Sequence of chain 1.A:
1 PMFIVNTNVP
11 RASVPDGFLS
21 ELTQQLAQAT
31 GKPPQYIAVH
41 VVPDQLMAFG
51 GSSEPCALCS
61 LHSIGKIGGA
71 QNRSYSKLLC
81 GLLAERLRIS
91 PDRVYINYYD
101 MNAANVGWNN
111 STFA

A protein and the small-molecule ligand that binds it are described below.
Small molecule (SMILES): O=C(O)c1cc(/N=C/S)ccc1-c1c2ccc(=O)cc-2oc2cc(O)ccc12

Sequence of chain 1.B:
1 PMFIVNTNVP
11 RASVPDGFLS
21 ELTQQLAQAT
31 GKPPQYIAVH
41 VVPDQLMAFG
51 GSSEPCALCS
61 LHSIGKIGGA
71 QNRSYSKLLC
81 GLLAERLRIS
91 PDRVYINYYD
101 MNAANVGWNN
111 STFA

Binding-site contacts:
Ligand atom C contacts residue TYR36 of chain 1.B at 3.8 Å (hydrophobic).
Ligand atom C12 contacts residue ILE64 of chain 1.B at 4.3 Å (hydrophobic).
Ligand atom C4 contacts residue TYR36 of chain 1.B at 4.0 Å (hydrophobic).
Ligand atom S contacts residue TYR95 of chain 1.A at 4.3 Å.
Ligand atom C contacts residue TYR95 of chain 1.A at 3.4 Å (hydrophobic).
Ligand atom S contacts residue MET2 of chain 1.B at 4.1 Å.
Ligand atom N contacts residue TYR36 of chain 1.B at 3.5 Å (h-bond).
Ligand atom O2 contacts residue ALA103 of chain 1.B at 3.6 Å.
Ligand atom N contacts residue PRO1 of chain 1.B at 2.4 Å (h-bond).
Ligand atom C19 contacts residue PHE113 of chain 1.B at 3.9 Å (hydrophobic).
Ligand atom C6 contacts residue TYR36 of chain 1.B at 3.6 Å (hydrophobic).
Ligand atom C16 contacts residue PHE113 of chain 1.B at 3.3 Å (hydrophobic).
Ligand atom C10 contacts residue PHE113 of chain 1.B at 3.7 Å (hydrophobic).
Ligand atom C8 contacts residue PHE113 of chain 1.B at 3.9 Å (hydrophobic).
Ligand atom C5 contacts residue PRO1 of chain 1.B at 3.8 Å (hydrophobic).
Ligand atom C17 contacts residue PHE113 of chain 1.B at 3.5 Å (hydrophobic).
Ligand atom C13 contacts residue ILE64 of chain 1.B at 3.6 Å (hydrophobic).
Ligand atom C17 contacts residue TYR36 of chain 1.B at 3.8 Å (hydrophobic).
Ligand atom C5 contacts residue TYR36 of chain 1.B at 3.6 Å (hydrophobic).
Ligand atom C19 contacts residue TRP108 of chain 1.B at 4.0 Å (hydrophobic).
Ligand atom C18 contacts residue PHE113 of chain 1.B at 3.8 Å (hydrophobic).
Ligand atom O2 contacts residue ILE64 of chain 1.B at 4.2 Å.
Ligand atom O3 contacts residue PHE113 of chain 1.B at 3.4 Å.
Ligand atom C20 contacts residue PHE113 of chain 1.B at 3.7 Å (hydrophobic).
Ligand atom N contacts residue TYR95 of chain 1.A at 4.2 Å.
Ligand atom S contacts residue PRO1 of chain 1.B at 2.7 Å (h-bond).
Ligand atom C1 contacts residue PHE113 of chain 1.B at 3.7 Å (hydrophobic).
Ligand atom C9 contacts residue PHE113 of chain 1.B at 4.0 Å (hydrophobic).
Ligand atom C6 contacts residue TYR95 of chain 1.A at 4.3 Å (hydrophobic).
Ligand atom C12 contacts residue ALA103 of chain 1.B at 4.2 Å (hydrophobic).
Ligand atom O4 contacts residue TRP108 of chain 1.B at 3.6 Å.
Ligand atom C14 contacts residue ILE64 of chain 1.B at 4.1 Å (hydrophobic).
Ligand atom C18 contacts residue TRP108 of chain 1.B at 4.1 Å (hydrophobic).
Ligand atom C11 contacts residue PHE113 of chain 1.B at 4.0 Å (hydrophobic).
Ligand atom C6 contacts residue PRO1 of chain 1.B at 1.6 Å (hydrophobic).
Ligand atom C1 contacts residue TYR95 of chain 1.A at 4.1 Å (hydrophobic).
Ligand atom C5 contacts residue TYR95 of chain 1.A at 4.1 Å (hydrophobic).
Ligand atom C15 contacts residue PHE113 of chain 1.B at 3.3 Å (hydrophobic).
Ligand atom C18 contacts residue TYR36 of chain 1.B at 3.5 Å (hydrophobic).
Ligand atom O contacts residue LYS32 of chain 1.B at 3.5 Å.